Sequence of chain 1.B:
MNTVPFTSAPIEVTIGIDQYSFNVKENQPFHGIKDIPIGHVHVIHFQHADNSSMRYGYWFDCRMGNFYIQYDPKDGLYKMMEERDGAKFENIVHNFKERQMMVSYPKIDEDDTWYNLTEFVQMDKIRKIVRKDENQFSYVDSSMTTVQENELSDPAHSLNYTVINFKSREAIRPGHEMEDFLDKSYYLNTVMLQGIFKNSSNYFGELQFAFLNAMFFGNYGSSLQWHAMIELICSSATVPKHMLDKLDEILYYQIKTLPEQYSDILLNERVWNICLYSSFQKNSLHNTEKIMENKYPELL

Binding-site contacts:
Ligand atom C8 contacts residue LYS92 of chain 1.B at 4.0 Å.
Ligand atom O contacts residue PRO9 of chain 1.B at 4.0 Å.
Ligand atom C contacts residue PRO9 of chain 1.B at 4.0 Å (hydrophobic).
Ligand atom C3 contacts residue ILE96 of chain 1.B at 4.3 Å (hydrophobic).
Ligand atom C4 contacts residue GLU87 of chain 1.B at 3.4 Å.
Ligand atom C4 contacts residue TYR72 of chain 1.B at 4.1 Å (hydrophobic).
Ligand atom C2 contacts residue TYR72 of chain 1.B at 3.8 Å (hydrophobic).
Ligand atom N contacts residue PHE93 of chain 1.B at 4.1 Å.
Ligand atom C5 contacts residue THR11 of chain 1.B at 4.0 Å.
Ligand atom C9 contacts residue LYS92 of chain 1.B at 4.3 Å.
Ligand atom C3 contacts residue TYR72 of chain 1.B at 4.0 Å (hydrophobic).
Ligand atom C2 contacts residue ILE96 of chain 1.B at 4.1 Å (hydrophobic).
Ligand atom N1 contacts residue THR11 of chain 1.B at 4.3 Å.
Ligand atom N1 contacts residue TYR72 of chain 1.B at 3.8 Å.
Ligand atom C contacts residue TYR72 of chain 1.B at 3.7 Å (hydrophobic).
Ligand atom C6 contacts residue GLN74 of chain 1.B at 3.4 Å.
Ligand atom N contacts residue TYR72 of chain 1.B at 3.2 Å.
Ligand atom C1 contacts residue PRO9 of chain 1.B at 4.2 Å (hydrophobic).
Ligand atom C10 contacts residue GLU87 of chain 1.B at 3.4 Å.
Ligand atom C contacts residue THR11 of chain 1.B at 3.3 Å.
Ligand atom O contacts residue PHE93 of chain 1.B at 3.4 Å.
Ligand atom O contacts residue ILE96 of chain 1.B at 4.1 Å.
Ligand atom C7 contacts residue LYS92 of chain 1.B at 3.9 Å.
Ligand atom O contacts residue TYR72 of chain 1.B at 3.4 Å.
Ligand atom O1 contacts residue LYS92 of chain 1.B at 3.1 Å (salt-bridge).
Ligand atom N2 contacts residue TYR72 of chain 1.B at 2.7 Å (h-bond).
Ligand atom C6 contacts residue THR11 of chain 1.B at 3.4 Å.
Ligand atom N contacts residue PRO9 of chain 1.B at 3.2 Å.
Ligand atom C contacts residue ILE96 of chain 1.B at 4.1 Å (hydrophobic).
Ligand atom C contacts residue PHE10 of chain 1.B at 3.8 Å (hydrophobic).
Ligand atom C5 contacts residue TYR72 of chain 1.B at 4.2 Å (hydrophobic).
Ligand atom C6 contacts residue TYR72 of chain 1.B at 3.5 Å (hydrophobic).
Ligand atom C8 contacts residue TYR72 of chain 1.B at 4.0 Å (hydrophobic).
Ligand atom C5 contacts residue ILE96 of chain 1.B at 4.3 Å (hydrophobic).
Ligand atom C contacts residue PHE100 of chain 1.B at 3.9 Å (hydrophobic).
Ligand atom C1 contacts residue TYR72 of chain 1.B at 3.4 Å (hydrophobic).
Ligand atom C1 contacts residue ILE96 of chain 1.B at 3.7 Å (hydrophobic).
Ligand atom N contacts residue ILE96 of chain 1.B at 3.7 Å.
Ligand atom C10 contacts residue LYS92 of chain 1.B at 3.3 Å.
Ligand atom C1 contacts residue THR11 of chain 1.B at 4.1 Å.

The small molecule below binds the protein below.
Small molecule (SMILES): Cc1noc(C)c1CN(C)C(=O)C(C)(C)N